Sequence of chain 1.A:
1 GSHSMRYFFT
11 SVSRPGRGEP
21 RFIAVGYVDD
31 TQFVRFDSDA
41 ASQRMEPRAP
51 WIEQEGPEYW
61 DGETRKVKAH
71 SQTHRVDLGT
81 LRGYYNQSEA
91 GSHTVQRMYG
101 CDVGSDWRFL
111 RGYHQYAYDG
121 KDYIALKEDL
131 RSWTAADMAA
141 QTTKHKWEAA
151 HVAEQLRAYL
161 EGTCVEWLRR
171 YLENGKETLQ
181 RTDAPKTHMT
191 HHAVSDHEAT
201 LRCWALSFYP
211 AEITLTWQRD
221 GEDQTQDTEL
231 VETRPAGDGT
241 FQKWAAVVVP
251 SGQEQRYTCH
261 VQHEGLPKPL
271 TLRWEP

Binding-site contacts:
Ligand atom OG contacts residue GLU63 of chain 1.A at 3.4 Å (salt-bridge).
Ligand atom CA contacts residue ASP77 of chain 1.A at 3.6 Å.
Ligand atom CB contacts residue TRP167 of chain 1.A at 3.3 Å (hydrophobic).
Ligand atom CB contacts residue ASP77 of chain 1.A at 3.5 Å.
Ligand atom CD1 contacts residue ARG97 of chain 1.A at 3.5 Å.
Ligand atom N contacts residue TYR99 of chain 1.A at 3.0 Å (h-bond).
Ligand atom O contacts residue TYR159 of chain 1.A at 2.7 Å (h-bond).
Ligand atom CD1 contacts residue TRP147 of chain 1.A at 3.6 Å (hydrophobic).
Ligand atom CA contacts residue TYR7 of chain 1.A at 3.4 Å (hydrophobic).
Ligand atom N contacts residue TYR171 of chain 1.A at 2.7 Å (h-bond).
Ligand atom CA contacts residue GLU63 of chain 1.A at 3.5 Å.
Ligand atom CD2 contacts residue LEU81 of chain 1.A at 3.5 Å (hydrophobic).
Ligand atom OXT contacts residue LYS146 of chain 1.A at 3.0 Å (salt-bridge).
Ligand atom O contacts residue HIS70 of chain 1.A at 3.1 Å.
Ligand atom O contacts residue THR73 of chain 1.A at 3.5 Å.
Ligand atom C contacts residue TYR7 of chain 1.A at 3.4 Å (hydrophobic).
Ligand atom CA contacts residue EDO1 of chain 1.O at 3.4 Å.
Ligand atom CD1 contacts residue HIS70 of chain 1.A at 3.6 Å.
Ligand atom N contacts residue TYR159 of chain 1.A at 3.5 Å.
Ligand atom O contacts residue EDO1 of chain 1.O at 2.8 Å (h-bond).
Ligand atom O contacts residue LYS66 of chain 1.A at 2.9 Å (salt-bridge).
Ligand atom N contacts residue ASP77 of chain 1.A at 2.9 Å (salt-bridge).
Ligand atom C contacts residue EDO1 of chain 1.O at 3.5 Å.
Ligand atom OG1 contacts residue GLN155 of chain 1.A at 3.5 Å (h-bond).
Ligand atom N contacts residue GLU63 of chain 1.A at 2.9 Å (salt-bridge).
Ligand atom OD1 contacts residue LYS66 of chain 1.A at 3.6 Å.
Ligand atom N contacts residue EDO1 of chain 1.O at 2.7 Å (h-bond).
Ligand atom O contacts residue THR73 of chain 1.A at 3.1 Å (h-bond).
Ligand atom CA contacts residue TYR171 of chain 1.A at 3.5 Å (hydrophobic).
Ligand atom O contacts residue LYS146 of chain 1.A at 3.6 Å (salt-bridge).
Ligand atom N contacts residue TYR7 of chain 1.A at 2.8 Å (h-bond).
Ligand atom CD2 contacts residue TYR99 of chain 1.A at 3.3 Å (hydrophobic).
Ligand atom OD1 contacts residue ARG65 of chain 1.A at 2.9 Å (salt-bridge).
Ligand atom CA contacts residue TYR159 of chain 1.A at 3.6 Å (hydrophobic).
Ligand atom O contacts residue TRP147 of chain 1.A at 3.0 Å (h-bond).
Ligand atom OG contacts residue LYS66 of chain 1.A at 3.2 Å (salt-bridge).
Ligand atom CD1 contacts residue TYR159 of chain 1.A at 3.5 Å (hydrophobic).
Ligand atom CB contacts residue TYR99 of chain 1.A at 3.4 Å (hydrophobic).
Ligand atom CB contacts residue EDO1 of chain 1.O at 3.5 Å.
Ligand atom CD2 contacts residue PHE9 of chain 1.A at 3.5 Å (hydrophobic).

The small molecule below binds the protein below.
Small molecule (SMILES): CC[C@H](C)[C@H](NC(=O)[C@@H](NC(=O)[C@H](CC(N)=O)NC(=O)[C@H](Cc1ccccc1)NC(=O)[C@H](CC(C)C)NC(=O)[C@@H](N)CO)[C@@H](C)O)C(=O)N[C@@H](C)C(=O)N[C@H](C(=O)N[C@@H](CC(C)C)C(=O)O)C(C)C